Binding-site contacts:
Ligand atom C1 contacts residue GLU233 of chain 2.A at 3.3 Å.
Ligand atom C7 contacts residue ASN595 of chain 1.A at 3.7 Å.
Ligand atom C1 contacts residue GLN697 of chain 1.A at 3.8 Å.
Ligand atom N2 contacts residue GLN697 of chain 1.A at 3.5 Å (h-bond).
Ligand atom C7 contacts residue SER591 of chain 1.A at 3.8 Å.
Ligand atom C8 contacts residue SER588 of chain 1.A at 3.5 Å.
Ligand atom C2 contacts residue GLN697 of chain 1.A at 3.7 Å.
Ligand atom C8 contacts residue GLN697 of chain 1.A at 4.1 Å.
Ligand atom O7 contacts residue TYR234 of chain 2.A at 4.2 Å.
Ligand atom C8 contacts residue ALA592 of chain 1.A at 3.7 Å (hydrophobic).
Ligand atom C5 contacts residue ASN595 of chain 1.A at 3.6 Å.
Ligand atom C4 contacts residue ARG311 of chain 2.A at 3.9 Å.
Ligand atom O4 contacts residue GLU233 of chain 2.A at 2.7 Å (salt-bridge).
Ligand atom N2 contacts residue ASN595 of chain 1.A at 2.8 Å (h-bond).
Ligand atom C1 contacts residue ASN595 of chain 1.A at 1.4 Å.
Ligand atom O6 contacts residue GLU233 of chain 2.A at 4.2 Å.
Ligand atom O6 contacts residue HIS69 of chain 2.A at 4.2 Å.
Ligand atom C7 contacts residue GLN697 of chain 1.A at 3.3 Å.
Ligand atom O2 contacts residue ARG311 of chain 2.A at 3.5 Å (salt-bridge).
Ligand atom O5 contacts residue HIS69 of chain 2.A at 3.6 Å.
Ligand atom C2 contacts residue ASN595 of chain 1.A at 2.4 Å.
Ligand atom C1 contacts residue SER591 of chain 1.A at 3.7 Å.
Ligand atom O7 contacts residue GLN697 of chain 1.A at 3.2 Å (h-bond).
Ligand atom C4 contacts residue GLU233 of chain 2.A at 4.0 Å.
Ligand atom C3 contacts residue SER591 of chain 1.A at 3.9 Å.
Ligand atom C2 contacts residue SER591 of chain 1.A at 3.7 Å.
Ligand atom C2 contacts residue GLU233 of chain 2.A at 3.2 Å.
Ligand atom O5 contacts residue GLU233 of chain 2.A at 3.6 Å.
Ligand atom O3 contacts residue ARG311 of chain 2.A at 4.0 Å.
Ligand atom C5 contacts residue GLU233 of chain 2.A at 3.9 Å.
Ligand atom O7 contacts residue ASN595 of chain 1.A at 4.0 Å.
Ligand atom C6 contacts residue GLU233 of chain 2.A at 4.1 Å.
Ligand atom O5 contacts residue ASN595 of chain 1.A at 2.3 Å (h-bond).
Ligand atom C3 contacts residue ASN595 of chain 1.A at 3.8 Å.
Ligand atom O2 contacts residue GLU233 of chain 2.A at 2.2 Å (salt-bridge).
Ligand atom C6 contacts residue HIS69 of chain 2.A at 4.0 Å.
Ligand atom C8 contacts residue TYR234 of chain 2.A at 3.8 Å (hydrophobic).
Ligand atom N2 contacts residue ALA592 of chain 1.A at 4.2 Å.
Ligand atom C8 contacts residue SER591 of chain 1.A at 3.9 Å.
Ligand atom N2 contacts residue SER591 of chain 1.A at 2.9 Å (h-bond).

Sequence of chain 2.A:
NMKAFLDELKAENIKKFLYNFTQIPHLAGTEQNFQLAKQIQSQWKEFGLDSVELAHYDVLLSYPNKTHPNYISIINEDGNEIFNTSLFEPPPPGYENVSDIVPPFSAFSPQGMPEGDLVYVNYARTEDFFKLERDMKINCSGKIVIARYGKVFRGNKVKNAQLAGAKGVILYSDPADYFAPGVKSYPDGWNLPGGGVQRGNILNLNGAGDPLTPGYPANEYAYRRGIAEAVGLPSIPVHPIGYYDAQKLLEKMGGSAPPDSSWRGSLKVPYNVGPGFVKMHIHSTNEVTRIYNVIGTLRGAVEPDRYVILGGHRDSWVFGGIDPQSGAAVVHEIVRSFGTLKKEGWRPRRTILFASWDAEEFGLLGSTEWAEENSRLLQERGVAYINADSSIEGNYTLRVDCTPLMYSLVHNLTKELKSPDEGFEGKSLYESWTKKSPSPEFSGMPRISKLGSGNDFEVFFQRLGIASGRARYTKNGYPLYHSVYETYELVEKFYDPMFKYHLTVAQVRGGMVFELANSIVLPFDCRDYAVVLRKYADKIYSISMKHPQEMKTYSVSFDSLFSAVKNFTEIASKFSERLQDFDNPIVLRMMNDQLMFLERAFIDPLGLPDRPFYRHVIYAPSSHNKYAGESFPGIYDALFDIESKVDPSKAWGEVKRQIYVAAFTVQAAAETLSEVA

Sequence of chain 1.A:
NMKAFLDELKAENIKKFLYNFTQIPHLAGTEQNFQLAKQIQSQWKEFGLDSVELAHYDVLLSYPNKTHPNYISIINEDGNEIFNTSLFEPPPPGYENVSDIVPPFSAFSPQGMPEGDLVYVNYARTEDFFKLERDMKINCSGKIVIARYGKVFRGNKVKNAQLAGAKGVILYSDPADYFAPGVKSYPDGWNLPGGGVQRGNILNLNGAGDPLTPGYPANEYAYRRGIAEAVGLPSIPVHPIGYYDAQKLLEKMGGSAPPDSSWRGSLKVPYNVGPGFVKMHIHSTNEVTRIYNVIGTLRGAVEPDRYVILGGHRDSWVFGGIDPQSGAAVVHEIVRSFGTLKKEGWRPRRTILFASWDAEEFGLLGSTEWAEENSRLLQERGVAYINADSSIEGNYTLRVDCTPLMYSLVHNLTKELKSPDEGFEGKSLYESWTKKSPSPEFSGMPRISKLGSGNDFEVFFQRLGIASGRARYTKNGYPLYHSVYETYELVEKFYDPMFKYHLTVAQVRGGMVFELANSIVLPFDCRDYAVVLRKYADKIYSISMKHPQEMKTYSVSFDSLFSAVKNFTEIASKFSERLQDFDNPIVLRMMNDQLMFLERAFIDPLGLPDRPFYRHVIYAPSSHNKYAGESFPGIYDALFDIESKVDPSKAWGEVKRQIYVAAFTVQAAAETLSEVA

The small molecule below binds the protein below.
Small molecule (SMILES): CC(=O)N[C@H]1[C@H](O[C@H]2[C@H](O)[C@@H](NC(C)=O)CO[C@@H]2CO)O[C@H](CO)[C@@H](O[C@@H]2O[C@H](CO)[C@@H](O)[C@H](O)[C@@H]2O)[C@@H]1O